Sequence of chain 1.U:
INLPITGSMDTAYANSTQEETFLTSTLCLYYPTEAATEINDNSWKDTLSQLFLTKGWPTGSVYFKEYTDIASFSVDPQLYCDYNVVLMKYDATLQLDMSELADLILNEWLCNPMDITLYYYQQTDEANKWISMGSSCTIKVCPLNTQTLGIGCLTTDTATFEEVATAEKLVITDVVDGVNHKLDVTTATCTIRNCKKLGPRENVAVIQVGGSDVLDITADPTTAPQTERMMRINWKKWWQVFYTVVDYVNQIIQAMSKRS

A small-molecule ligand and the protein it binds are described below.
Small molecule (SMILES): CC(=O)N[C@@H]1[C@@H](O)[C@H](O)[C@@H](CO)O[C@H]1O

Binding-site contacts:
Ligand atom C7 contacts residue ASN69 of chain 1.U at 3.2 Å.
Ligand atom O7 contacts residue ASN69 of chain 1.U at 3.1 Å (h-bond).
Ligand atom C5 contacts residue ASN69 of chain 1.U at 3.7 Å.
Ligand atom C4 contacts residue ASN69 of chain 1.U at 4.2 Å.
Ligand atom C8 contacts residue ASN69 of chain 1.U at 4.4 Å.
Ligand atom O5 contacts residue ASN69 of chain 1.U at 2.3 Å (h-bond).
Ligand atom N2 contacts residue ASN69 of chain 1.U at 2.9 Å (h-bond).
Ligand atom C1 contacts residue ASN69 of chain 1.U at 1.4 Å.
Ligand atom C2 contacts residue ASN69 of chain 1.U at 2.4 Å.
Ligand atom C3 contacts residue ASN69 of chain 1.U at 3.8 Å.